Sequence of chain 1.A:
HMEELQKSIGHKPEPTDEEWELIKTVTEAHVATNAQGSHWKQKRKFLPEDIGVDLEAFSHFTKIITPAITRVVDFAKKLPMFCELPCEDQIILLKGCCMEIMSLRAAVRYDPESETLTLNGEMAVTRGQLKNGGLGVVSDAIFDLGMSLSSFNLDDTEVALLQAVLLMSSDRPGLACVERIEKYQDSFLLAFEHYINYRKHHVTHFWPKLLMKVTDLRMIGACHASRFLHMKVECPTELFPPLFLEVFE

This small molecule binds to this protein.
Small molecule (SMILES): N[C@@H](Cc1cc(I)c(Oc2ccc(O)c(I)c2)c(I)c1)C(=O)O

Binding-site contacts:
Ligand atom C contacts residue ASN151 of chain 1.A at 3.9 Å.
Ligand atom CA contacts residue ARG136 of chain 1.A at 4.0 Å.
Ligand atom C8 contacts residue HIS255 of chain 1.A at 3.7 Å.
Ligand atom C7 contacts residue LEU150 of chain 1.A at 3.9 Å (hydrophobic).
Ligand atom C contacts residue ARG102 of chain 1.A at 3.6 Å.
Ligand atom C10 contacts residue HIS255 of chain 1.A at 3.7 Å.
Ligand atom CA contacts residue ASN151 of chain 1.A at 3.8 Å.
Ligand atom O contacts residue ARG136 of chain 1.A at 3.5 Å.
Ligand atom N contacts residue ASN151 of chain 1.A at 3.0 Å (h-bond).
Ligand atom I1 contacts residue ILE95 of chain 1.A at 3.6 Å.
Ligand atom C13 contacts residue MET133 of chain 1.A at 3.8 Å (hydrophobic).
Ligand atom C13 contacts residue ALA99 of chain 1.A at 3.6 Å (hydrophobic).
Ligand atom I3 contacts residue MET130 of chain 1.A at 3.8 Å.
Ligand atom OXT contacts residue ARG102 of chain 1.A at 3.4 Å (salt-bridge).
Ligand atom O1 contacts residue PHE275 of chain 1.A at 3.2 Å.
Ligand atom OXT contacts residue ASN151 of chain 1.A at 3.6 Å.
Ligand atom C11 contacts residue MET133 of chain 1.A at 3.4 Å (hydrophobic).
Ligand atom C12 contacts residue ILE96 of chain 1.A at 3.8 Å (hydrophobic).
Ligand atom I3 contacts residue ILE173 of chain 1.A at 3.3 Å.
Ligand atom N contacts residue LEU150 of chain 1.A at 3.3 Å.
Ligand atom OXT contacts residue ARG136 of chain 1.A at 3.6 Å.
Ligand atom C9 contacts residue LEU150 of chain 1.A at 3.8 Å (hydrophobic).
Ligand atom C4 contacts residue LEU166 of chain 1.A at 3.9 Å (hydrophobic).
Ligand atom C1 contacts residue MET133 of chain 1.A at 3.9 Å (hydrophobic).
Ligand atom C contacts residue ARG136 of chain 1.A at 3.6 Å.
Ligand atom I1 contacts residue PHE92 of chain 1.A at 3.2 Å.
Ligand atom C8 contacts residue LEU166 of chain 1.A at 3.5 Å (hydrophobic).
Ligand atom N contacts residue THR149 of chain 1.A at 3.7 Å.
Ligand atom C10 contacts residue ILE96 of chain 1.A at 3.6 Å (hydrophobic).
Ligand atom O1 contacts residue MET262 of chain 1.A at 3.7 Å.
Ligand atom O1 contacts residue HIS255 of chain 1.A at 3.0 Å (h-bond).
Ligand atom C3 contacts residue ASN151 of chain 1.A at 4.0 Å.
Ligand atom C6 contacts residue LEU166 of chain 1.A at 3.5 Å (hydrophobic).
Ligand atom C2 contacts residue LEU166 of chain 1.A at 4.0 Å (hydrophobic).
Ligand atom C3 contacts residue ALA99 of chain 1.A at 3.9 Å (hydrophobic).
Ligand atom C13 contacts residue ASN151 of chain 1.A at 3.9 Å.
Ligand atom O1 contacts residue LEU166 of chain 1.A at 3.6 Å.
Ligand atom O contacts residue ARG102 of chain 1.A at 2.9 Å (salt-bridge).
Ligand atom C10 contacts residue MET130 of chain 1.A at 3.9 Å (hydrophobic).
Ligand atom CA contacts residue MET133 of chain 1.A at 3.5 Å (hydrophobic).